Sequence of chain 1.D:
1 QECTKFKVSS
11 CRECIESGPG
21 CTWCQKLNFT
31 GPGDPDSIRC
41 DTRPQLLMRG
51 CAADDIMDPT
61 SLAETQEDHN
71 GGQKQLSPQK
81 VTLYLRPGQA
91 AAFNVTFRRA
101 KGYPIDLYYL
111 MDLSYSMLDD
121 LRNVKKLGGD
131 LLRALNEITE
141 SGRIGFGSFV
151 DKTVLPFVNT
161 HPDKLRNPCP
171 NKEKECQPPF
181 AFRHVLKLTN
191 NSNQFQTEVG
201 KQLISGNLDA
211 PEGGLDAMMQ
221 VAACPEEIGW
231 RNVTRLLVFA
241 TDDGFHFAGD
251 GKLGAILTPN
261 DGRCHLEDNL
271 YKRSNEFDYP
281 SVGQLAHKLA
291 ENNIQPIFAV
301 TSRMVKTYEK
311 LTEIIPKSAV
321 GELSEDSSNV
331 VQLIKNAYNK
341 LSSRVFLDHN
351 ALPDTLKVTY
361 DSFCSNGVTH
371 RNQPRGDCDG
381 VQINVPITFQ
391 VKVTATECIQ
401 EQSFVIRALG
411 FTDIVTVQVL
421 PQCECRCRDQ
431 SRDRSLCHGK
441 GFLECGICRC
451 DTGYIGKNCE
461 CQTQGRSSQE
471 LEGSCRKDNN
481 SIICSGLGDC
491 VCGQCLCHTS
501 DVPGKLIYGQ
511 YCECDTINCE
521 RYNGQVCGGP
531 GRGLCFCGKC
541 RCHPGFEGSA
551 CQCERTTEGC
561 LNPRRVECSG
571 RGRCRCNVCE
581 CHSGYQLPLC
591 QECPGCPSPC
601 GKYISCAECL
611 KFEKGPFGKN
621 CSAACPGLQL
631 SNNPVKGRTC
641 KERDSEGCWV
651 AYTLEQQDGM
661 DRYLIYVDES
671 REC

A protein and the small-molecule ligand that binds it are described below.
Small molecule (SMILES): CC(=O)N[C@@H]1[C@@H](O)[C@H](O)[C@@H](CO)O[C@H]1O

Binding-site contacts:
Ligand atom C1 contacts residue ASN94 of chain 1.D at 1.4 Å.
Ligand atom O5 contacts residue THR388 of chain 1.D at 4.1 Å.
Ligand atom C8 contacts residue ASN94 of chain 1.D at 3.9 Å.
Ligand atom C4 contacts residue ASN94 of chain 1.D at 4.1 Å.
Ligand atom C2 contacts residue ASN94 of chain 1.D at 2.3 Å.
Ligand atom O7 contacts residue ASN94 of chain 1.D at 3.5 Å (h-bond).
Ligand atom C8 contacts residue ALA92 of chain 1.D at 3.9 Å (hydrophobic).
Ligand atom C5 contacts residue ASN94 of chain 1.D at 3.7 Å.
Ligand atom N2 contacts residue ASN94 of chain 1.D at 2.8 Å (h-bond).
Ligand atom C8 contacts residue PHE93 of chain 1.D at 4.5 Å (hydrophobic).
Ligand atom C3 contacts residue ASN94 of chain 1.D at 3.7 Å.
Ligand atom O5 contacts residue ASN94 of chain 1.D at 2.4 Å (h-bond).
Ligand atom C7 contacts residue ASN94 of chain 1.D at 3.3 Å.